The small molecule below binds the protein below.
Small molecule (SMILES): NC1=N[C@@H](c2ccc([N+](=O)[O-])cc2)N(c2ccc(Cl)c(Cl)c2)C(N)=N1

Sequence of chain 1.B:
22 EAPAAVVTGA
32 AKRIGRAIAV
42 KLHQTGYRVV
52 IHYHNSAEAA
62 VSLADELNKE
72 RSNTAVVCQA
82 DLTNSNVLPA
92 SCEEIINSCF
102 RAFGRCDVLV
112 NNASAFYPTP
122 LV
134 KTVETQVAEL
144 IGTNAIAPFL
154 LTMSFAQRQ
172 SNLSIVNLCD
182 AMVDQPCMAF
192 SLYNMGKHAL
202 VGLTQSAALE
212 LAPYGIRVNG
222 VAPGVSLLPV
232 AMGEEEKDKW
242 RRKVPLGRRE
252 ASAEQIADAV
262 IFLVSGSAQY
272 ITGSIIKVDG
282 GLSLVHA

Binding-site contacts:
Ligand atom CAJ contacts residue TYR194 of chain 1.B at 3.8 Å (hydrophobic).
Ligand atom CAS contacts residue PRO230 of chain 1.B at 3.8 Å (hydrophobic).
Ligand atom CAX contacts residue PRO230 of chain 1.B at 3.9 Å (hydrophobic).
Ligand atom CAQ contacts residue NAP1 of chain 1.G at 3.5 Å.
Ligand atom CAM contacts residue PHE117 of chain 1.B at 3.3 Å (hydrophobic).
Ligand atom NAN contacts residue PHE117 of chain 1.B at 3.6 Å.
Ligand atom CAP contacts residue NAP1 of chain 1.G at 3.3 Å.
Ligand atom CL1 contacts residue LEU228 of chain 1.B at 2.9 Å.
Ligand atom NAN contacts residue NAP1 of chain 1.G at 3.4 Å (h-bond).
Ligand atom NAK contacts residue TYR194 of chain 1.B at 3.1 Å (h-bond).
Ligand atom NAK contacts residue NAP1 of chain 1.G at 3.7 Å.
Ligand atom CAY contacts residue PHE117 of chain 1.B at 3.3 Å (hydrophobic).
Ligand atom NAL contacts residue SER115 of chain 1.B at 3.9 Å.
Ligand atom CL1 contacts residue SER227 of chain 1.B at 3.4 Å.
Ligand atom CAG contacts residue PHE117 of chain 1.B at 3.3 Å (hydrophobic).
Ligand atom CL1 contacts residue LEU229 of chain 1.B at 3.4 Å.
Ligand atom NAL contacts residue PHE117 of chain 1.B at 3.5 Å.
Ligand atom NAU contacts residue ALA232 of chain 1.B at 3.7 Å.
Ligand atom NAK contacts residue PHE117 of chain 1.B at 3.5 Å.
Ligand atom CAA contacts residue NAP1 of chain 1.G at 3.1 Å.
Ligand atom NAN contacts residue SER115 of chain 1.B at 2.6 Å (h-bond).
Ligand atom CAM contacts residue SER115 of chain 1.B at 3.7 Å.
Ligand atom CAR contacts residue ARG34 of chain 1.B at 3.2 Å.
Ligand atom CAJ contacts residue PHE117 of chain 1.B at 3.5 Å (hydrophobic).
Ligand atom NAL contacts residue NAP1 of chain 1.G at 2.9 Å (h-bond).
Ligand atom CAR contacts residue NAP1 of chain 1.G at 3.3 Å.
Ligand atom NAO contacts residue PHE117 of chain 1.B at 3.5 Å.
Ligand atom CL1 contacts residue NAP1 of chain 1.G at 3.1 Å.
Ligand atom CAJ contacts residue NAP1 of chain 1.G at 3.8 Å.
Ligand atom CAF contacts residue PHE117 of chain 1.B at 3.8 Å (hydrophobic).
Ligand atom NAI contacts residue PHE117 of chain 1.B at 3.9 Å.
Ligand atom CL2 contacts residue LEU229 of chain 1.B at 3.6 Å.
Ligand atom NAL contacts residue TYR194 of chain 1.B at 3.6 Å (h-bond).
Ligand atom CAT contacts residue PRO230 of chain 1.B at 3.4 Å (hydrophobic).
Ligand atom CAS contacts residue ARG34 of chain 1.B at 3.8 Å.
Ligand atom NAU contacts residue PRO230 of chain 1.B at 3.0 Å.
Ligand atom CL1 contacts residue PRO230 of chain 1.B at 3.7 Å.
Ligand atom NAO contacts residue NAP1 of chain 1.G at 2.5 Å (h-bond).
Ligand atom CAM contacts residue NAP1 of chain 1.G at 3.3 Å.
Ligand atom CAB contacts residue NAP1 of chain 1.G at 3.4 Å.